Binding-site contacts:
Ligand atom CE1 contacts residue THR20 of chain 1.BA at 3.4 Å.
Ligand atom O contacts residue THR1 of chain 1.BA at 2.3 Å (h-bond).
Ligand atom O contacts residue THR21 of chain 1.BA at 3.7 Å.
Ligand atom O contacts residue THR1 of chain 1.BA at 3.3 Å (h-bond).
Ligand atom CA contacts residue THR1 of chain 1.BA at 2.4 Å.
Ligand atom N contacts residue THR22 of chain 1.BA at 3.7 Å.
Ligand atom CH3 contacts residue HIS114 of chain 1.V at 3.4 Å.
Ligand atom N contacts residue GLY47 of chain 1.BA at 2.8 Å (h-bond).
Ligand atom CD2 contacts residue ARG45 of chain 1.BA at 3.5 Å.
Ligand atom C contacts residue THR21 of chain 1.BA at 3.5 Å.
Ligand atom C3 contacts residue SER168 of chain 1.BA at 3.1 Å.
Ligand atom C contacts residue GLY47 of chain 1.BA at 3.6 Å.
Ligand atom CG contacts residue THR1 of chain 1.BA at 3.7 Å.
Ligand atom O contacts residue GLY47 of chain 1.BA at 3.0 Å (h-bond).
Ligand atom O contacts residue ALA49 of chain 1.BA at 3.2 Å (h-bond).
Ligand atom CE2 contacts residue LYS33 of chain 1.BA at 3.6 Å.
Ligand atom CE1 contacts residue ALA49 of chain 1.BA at 3.7 Å (hydrophobic).
Ligand atom N contacts residue THR1 of chain 1.BA at 3.7 Å.
Ligand atom O contacts residue THR21 of chain 1.BA at 3.0 Å (h-bond).
Ligand atom C1 contacts residue THR1 of chain 1.BA at 2.5 Å.
Ligand atom CE2 contacts residue ARG45 of chain 1.BA at 3.7 Å.
Ligand atom CD contacts residue THR22 of chain 1.BA at 3.8 Å.
Ligand atom CD2 contacts residue LYS33 of chain 1.BA at 3.7 Å.
Ligand atom C2 contacts residue THR1 of chain 1.BA at 1.5 Å.
Ligand atom N contacts residue THR21 of chain 1.BA at 2.9 Å (h-bond).
Ligand atom C contacts residue THR1 of chain 1.BA at 1.4 Å.
Ligand atom CA contacts residue GLY47 of chain 1.BA at 3.8 Å.
Ligand atom C3 contacts residue THR1 of chain 1.BA at 2.5 Å.
Ligand atom CD contacts residue HIS114 of chain 1.V at 3.2 Å.
Ligand atom CE1 contacts residue THR31 of chain 1.BA at 3.7 Å.
Ligand atom O contacts residue SER168 of chain 1.BA at 3.6 Å.
Ligand atom CB contacts residue THR1 of chain 1.BA at 2.6 Å.
Ligand atom CB contacts residue GLY47 of chain 1.BA at 3.7 Å.
Ligand atom CA contacts residue GLY47 of chain 1.BA at 3.4 Å.
Ligand atom O contacts residue SER46 of chain 1.BA at 3.7 Å.
Ligand atom CB contacts residue GLY47 of chain 1.BA at 3.8 Å.
Ligand atom O contacts residue THR20 of chain 1.BA at 3.4 Å.
Ligand atom CA contacts residue THR21 of chain 1.BA at 3.2 Å.
Ligand atom C3 contacts residue ARG19 of chain 1.BA at 3.5 Å.
Ligand atom CZ contacts residue THR31 of chain 1.BA at 3.5 Å.

A protein and the small-molecule ligand that binds it are described below.
Small molecule (SMILES): CC(=O)N1CCC[C@H]1C(=O)N[C@@H](C)C(=O)N[C@@H](Cc1ccccc1)[C@@H](O)[C@H](C)CO

Sequence of chain 1.V:
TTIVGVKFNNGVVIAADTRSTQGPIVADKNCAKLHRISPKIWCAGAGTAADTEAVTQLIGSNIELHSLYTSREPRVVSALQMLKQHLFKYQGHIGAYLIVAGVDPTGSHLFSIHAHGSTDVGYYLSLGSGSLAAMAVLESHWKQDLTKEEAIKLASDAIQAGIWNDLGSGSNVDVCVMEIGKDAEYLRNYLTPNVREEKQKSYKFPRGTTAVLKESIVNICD

Sequence of chain 1.BA:
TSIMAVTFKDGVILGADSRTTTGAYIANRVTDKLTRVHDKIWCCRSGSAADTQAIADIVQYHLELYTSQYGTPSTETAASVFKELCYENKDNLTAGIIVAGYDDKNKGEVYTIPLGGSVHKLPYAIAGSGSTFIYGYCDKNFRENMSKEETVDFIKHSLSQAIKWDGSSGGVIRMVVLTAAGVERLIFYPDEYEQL